Binding-site contacts:
Ligand atom O4P contacts residue SER435 of chain 1.D at 2.7 Å (h-bond).
Ligand atom O6P contacts residue THR348 of chain 1.D at 2.6 Å (h-bond).
Ligand atom O4 contacts residue GLY436 of chain 1.D at 3.7 Å.
Ligand atom P2 contacts residue THR348 of chain 1.D at 3.6 Å.
Ligand atom O6 contacts residue THR348 of chain 1.D at 3.6 Å.
Ligand atom O4P contacts residue THR349 of chain 1.D at 3.3 Å (h-bond).
Ligand atom O4P contacts residue THR350 of chain 1.D at 2.7 Å (h-bond).
Ligand atom O4 contacts residue GLY434 of chain 1.D at 2.6 Å (h-bond).
Ligand atom C4 contacts residue GLY434 of chain 1.D at 3.3 Å.
Ligand atom O2 contacts residue LEU347 of chain 1.D at 3.4 Å.
Ligand atom O4 contacts residue TYR437 of chain 1.D at 2.9 Å (h-bond).
Ligand atom O5P contacts residue SER435 of chain 1.D at 3.1 Å (h-bond).
Ligand atom C3 contacts residue GLY434 of chain 1.D at 3.4 Å.
Ligand atom O5P contacts residue SER353 of chain 1.D at 3.6 Å.
Ligand atom P2 contacts residue THR349 of chain 1.D at 3.7 Å.
Ligand atom O1P contacts residue GLY434 of chain 1.D at 2.8 Å (h-bond).
Ligand atom O1P contacts residue PRO433 of chain 1.D at 3.5 Å.
Ligand atom O6 contacts residue THR349 of chain 1.D at 3.0 Å (h-bond).
Ligand atom P2 contacts residue SER353 of chain 1.D at 3.6 Å.
Ligand atom C1 contacts residue ARG405 of chain 1.D at 3.8 Å.
Ligand atom O2P contacts residue ARG405 of chain 1.D at 2.6 Å (salt-bridge).
Ligand atom C6 contacts residue SER353 of chain 1.D at 3.7 Å.
Ligand atom O3 contacts residue ARG432 of chain 1.D at 2.7 Å (salt-bridge).
Ligand atom O3 contacts residue GLY430 of chain 1.D at 3.2 Å.
Ligand atom P1 contacts residue ARG405 of chain 1.D at 3.6 Å.
Ligand atom C3 contacts residue ARG432 of chain 1.D at 3.3 Å.
Ligand atom O4 contacts residue THR438 of chain 1.D at 3.5 Å (h-bond).
Ligand atom O5P contacts residue GLY436 of chain 1.D at 2.8 Å (h-bond).
Ligand atom O3 contacts residue TRP398 of chain 1.D at 3.7 Å.
Ligand atom O6P contacts residue SER353 of chain 1.D at 2.6 Å (h-bond).
Ligand atom O2 contacts residue GLY430 of chain 1.D at 3.6 Å.
Ligand atom O3P contacts residue TRP398 of chain 1.D at 2.9 Å (h-bond).
Ligand atom O3P contacts residue ARG405 of chain 1.D at 2.8 Å (salt-bridge).
Ligand atom O6P contacts residue ARG352 of chain 1.D at 3.8 Å.
Ligand atom O4P contacts residue THR348 of chain 1.D at 3.7 Å.
Ligand atom C5 contacts residue GLY434 of chain 1.D at 3.4 Å.
Ligand atom C6 contacts residue LEU347 of chain 1.D at 3.8 Å (hydrophobic).
Ligand atom C6 contacts residue THR438 of chain 1.D at 3.5 Å.
Ligand atom P2 contacts residue SER435 of chain 1.D at 3.4 Å.
Ligand atom O1 contacts residue GLY434 of chain 1.D at 3.7 Å.

Sequence of chain 1.D:
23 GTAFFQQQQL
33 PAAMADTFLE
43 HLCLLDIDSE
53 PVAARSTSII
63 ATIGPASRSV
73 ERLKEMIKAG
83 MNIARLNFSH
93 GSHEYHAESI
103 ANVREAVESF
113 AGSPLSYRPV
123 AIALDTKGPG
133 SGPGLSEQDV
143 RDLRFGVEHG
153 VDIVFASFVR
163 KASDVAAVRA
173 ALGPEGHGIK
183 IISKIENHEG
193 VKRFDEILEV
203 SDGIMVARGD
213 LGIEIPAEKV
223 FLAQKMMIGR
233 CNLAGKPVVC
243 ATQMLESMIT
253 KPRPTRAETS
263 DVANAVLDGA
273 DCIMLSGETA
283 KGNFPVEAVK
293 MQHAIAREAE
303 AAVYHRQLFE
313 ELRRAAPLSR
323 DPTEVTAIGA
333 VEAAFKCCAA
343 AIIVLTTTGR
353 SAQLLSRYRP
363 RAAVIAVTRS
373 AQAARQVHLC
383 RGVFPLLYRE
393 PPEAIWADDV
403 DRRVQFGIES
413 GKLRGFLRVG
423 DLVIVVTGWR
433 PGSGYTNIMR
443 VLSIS

A protein and the small-molecule ligand that binds it are described below.
Small molecule (SMILES): O=P(O)(O)OC[C@H]1O[C@](O)(COP(=O)(O)O)[C@@H](O)[C@@H]1O